Binding-site contacts:
Ligand atom CD1 contacts residue ASN492 of chain 7.QA at 3.9 Å.
Ligand atom CB contacts residue PHE496 of chain 7.QA at 3.9 Å (hydrophobic).
Ligand atom CG contacts residue PHE496 of chain 7.QA at 4.0 Å (hydrophobic).
Ligand atom CE1 contacts residue ILE434 of chain 7.QA at 3.9 Å (hydrophobic).
Ligand atom CD1 contacts residue PHE496 of chain 7.QA at 3.7 Å (hydrophobic).
Ligand atom C contacts residue ASN492 of chain 7.QA at 4.0 Å.
Ligand atom CE1 contacts residue PRO438 of chain 7.QA at 3.8 Å (hydrophobic).
Ligand atom CD2 contacts residue PRO438 of chain 7.QA at 4.4 Å (hydrophobic).
Ligand atom CE2 contacts residue ARG442 of chain 7.QA at 3.6 Å.
Ligand atom CA contacts residue ASN492 of chain 7.QA at 3.3 Å.
Ligand atom CG contacts residue GLY495 of chain 7.QA at 4.4 Å.
Ligand atom CB contacts residue ASN492 of chain 7.QA at 3.8 Å.
Ligand atom N contacts residue SER491 of chain 7.QA at 4.1 Å.
Ligand atom CZ contacts residue PHE496 of chain 7.QA at 3.9 Å (hydrophobic).
Ligand atom CZ contacts residue PRO438 of chain 7.QA at 3.4 Å (hydrophobic).
Ligand atom O contacts residue ARG442 of chain 7.QA at 4.3 Å.
Ligand atom CD1 contacts residue ILE434 of chain 7.QA at 4.1 Å (hydrophobic).
Ligand atom N contacts residue ASN492 of chain 7.QA at 3.3 Å (h-bond).
Ligand atom N contacts residue ARG442 of chain 7.QA at 4.2 Å.
Ligand atom CE1 contacts residue PHE496 of chain 7.QA at 3.6 Å (hydrophobic).
Ligand atom CA contacts residue ARG442 of chain 7.QA at 3.6 Å.
Ligand atom CD2 contacts residue ARG442 of chain 7.QA at 3.5 Å.
Ligand atom CB contacts residue GLY495 of chain 7.QA at 3.9 Å.
Ligand atom CD1 contacts residue PRO438 of chain 7.QA at 4.4 Å (hydrophobic).
Ligand atom O contacts residue ASN492 of chain 7.QA at 4.2 Å.
Ligand atom O contacts residue PRO438 of chain 7.QA at 4.0 Å.
Ligand atom CG contacts residue ASN492 of chain 7.QA at 4.3 Å.
Ligand atom C contacts residue ARG442 of chain 7.QA at 4.4 Å.
Ligand atom CE2 contacts residue PRO438 of chain 7.QA at 3.7 Å (hydrophobic).

A small-molecule ligand and the protein it binds are described below.
Small molecule (SMILES): N[C@@H](Cc1ccccc1)C(=O)NCC=O

Sequence of chain 7.QA:
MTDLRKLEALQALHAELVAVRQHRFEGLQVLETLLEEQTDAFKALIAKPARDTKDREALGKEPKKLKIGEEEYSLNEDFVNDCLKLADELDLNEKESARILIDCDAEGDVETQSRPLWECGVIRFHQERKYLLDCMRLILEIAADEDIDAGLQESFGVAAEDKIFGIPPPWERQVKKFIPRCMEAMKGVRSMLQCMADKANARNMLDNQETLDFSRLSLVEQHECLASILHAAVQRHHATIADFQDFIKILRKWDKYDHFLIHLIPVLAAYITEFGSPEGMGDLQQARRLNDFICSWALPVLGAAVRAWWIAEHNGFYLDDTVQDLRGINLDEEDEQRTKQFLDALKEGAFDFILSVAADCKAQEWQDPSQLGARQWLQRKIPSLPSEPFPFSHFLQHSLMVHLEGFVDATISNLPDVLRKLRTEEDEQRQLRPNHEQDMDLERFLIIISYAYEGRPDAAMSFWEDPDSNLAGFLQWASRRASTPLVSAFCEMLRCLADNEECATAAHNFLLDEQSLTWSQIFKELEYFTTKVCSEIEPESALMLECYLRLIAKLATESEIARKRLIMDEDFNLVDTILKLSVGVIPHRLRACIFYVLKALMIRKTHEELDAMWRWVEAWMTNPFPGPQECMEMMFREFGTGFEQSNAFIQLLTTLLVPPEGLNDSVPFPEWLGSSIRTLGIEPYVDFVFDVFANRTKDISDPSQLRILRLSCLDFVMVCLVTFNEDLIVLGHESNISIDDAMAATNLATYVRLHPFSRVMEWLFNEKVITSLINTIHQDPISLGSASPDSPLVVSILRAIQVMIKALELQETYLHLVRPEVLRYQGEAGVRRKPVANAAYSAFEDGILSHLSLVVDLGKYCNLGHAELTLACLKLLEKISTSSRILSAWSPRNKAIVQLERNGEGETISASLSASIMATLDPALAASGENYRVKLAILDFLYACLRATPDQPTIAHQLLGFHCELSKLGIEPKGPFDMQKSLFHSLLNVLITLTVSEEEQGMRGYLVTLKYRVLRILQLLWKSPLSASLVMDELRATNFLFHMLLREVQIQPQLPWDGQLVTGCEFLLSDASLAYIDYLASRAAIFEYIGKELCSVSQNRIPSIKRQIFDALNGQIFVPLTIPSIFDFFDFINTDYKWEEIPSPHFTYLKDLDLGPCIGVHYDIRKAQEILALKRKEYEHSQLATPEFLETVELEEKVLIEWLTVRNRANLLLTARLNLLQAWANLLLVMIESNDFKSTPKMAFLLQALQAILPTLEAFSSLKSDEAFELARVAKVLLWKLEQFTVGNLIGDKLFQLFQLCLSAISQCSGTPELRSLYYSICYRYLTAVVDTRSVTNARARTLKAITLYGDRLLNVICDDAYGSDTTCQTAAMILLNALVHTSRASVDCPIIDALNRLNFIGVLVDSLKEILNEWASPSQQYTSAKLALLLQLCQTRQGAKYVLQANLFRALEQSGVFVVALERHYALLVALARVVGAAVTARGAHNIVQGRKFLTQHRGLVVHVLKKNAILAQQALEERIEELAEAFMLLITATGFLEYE